Binding-site contacts:
Ligand atom C5 contacts residue ASN218 of chain 43.E at 3.6 Å.
Ligand atom O5 contacts residue ASN218 of chain 43.E at 2.3 Å (h-bond).
Ligand atom O5 contacts residue NAG1 of chain 43.J at 4.1 Å.
Ligand atom C2 contacts residue ASN218 of chain 43.E at 2.3 Å.
Ligand atom O5 contacts residue THR235 of chain 43.E at 4.4 Å.
Ligand atom C1 contacts residue NAG1 of chain 43.J at 3.7 Å.
Ligand atom N2 contacts residue ASN218 of chain 43.E at 2.9 Å (h-bond).
Ligand atom C3 contacts residue ASN218 of chain 43.E at 3.7 Å.
Ligand atom C4 contacts residue ASN218 of chain 43.E at 4.1 Å.
Ligand atom C5 contacts residue NAG1 of chain 43.J at 4.3 Å.
Ligand atom C7 contacts residue ASN218 of chain 43.E at 2.9 Å.
Ligand atom O7 contacts residue ASN218 of chain 43.E at 2.3 Å (h-bond).
Ligand atom C8 contacts residue ASN218 of chain 43.E at 4.3 Å.
Ligand atom C1 contacts residue ASN218 of chain 43.E at 1.4 Å.

A small-molecule ligand and the protein it binds are described below.
Small molecule (SMILES): CC(=O)N[C@H]1[C@H](O[C@H]2[C@H](O)[C@@H](NC(C)=O)CO[C@@H]2CO)O[C@H](CO)[C@@H](O)[C@@H]1O

Sequence of chain 43.E:
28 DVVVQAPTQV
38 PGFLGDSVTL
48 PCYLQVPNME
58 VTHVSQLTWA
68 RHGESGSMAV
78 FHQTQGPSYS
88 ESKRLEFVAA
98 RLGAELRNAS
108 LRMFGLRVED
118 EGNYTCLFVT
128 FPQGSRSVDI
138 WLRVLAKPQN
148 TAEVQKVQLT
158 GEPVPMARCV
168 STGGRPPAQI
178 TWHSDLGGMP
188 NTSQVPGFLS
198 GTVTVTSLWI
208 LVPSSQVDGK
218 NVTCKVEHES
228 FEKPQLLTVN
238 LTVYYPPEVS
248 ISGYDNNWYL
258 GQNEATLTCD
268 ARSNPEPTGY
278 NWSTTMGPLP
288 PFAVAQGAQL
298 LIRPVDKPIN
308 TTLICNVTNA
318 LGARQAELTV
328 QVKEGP